A protein and the small-molecule ligand that binds it are described below.
Small molecule (SMILES): CC(=O)N[C@@H]1[C@@H](O)[C@H](O)[C@@H](CO)O[C@H]1O

Sequence of chain 1.C:
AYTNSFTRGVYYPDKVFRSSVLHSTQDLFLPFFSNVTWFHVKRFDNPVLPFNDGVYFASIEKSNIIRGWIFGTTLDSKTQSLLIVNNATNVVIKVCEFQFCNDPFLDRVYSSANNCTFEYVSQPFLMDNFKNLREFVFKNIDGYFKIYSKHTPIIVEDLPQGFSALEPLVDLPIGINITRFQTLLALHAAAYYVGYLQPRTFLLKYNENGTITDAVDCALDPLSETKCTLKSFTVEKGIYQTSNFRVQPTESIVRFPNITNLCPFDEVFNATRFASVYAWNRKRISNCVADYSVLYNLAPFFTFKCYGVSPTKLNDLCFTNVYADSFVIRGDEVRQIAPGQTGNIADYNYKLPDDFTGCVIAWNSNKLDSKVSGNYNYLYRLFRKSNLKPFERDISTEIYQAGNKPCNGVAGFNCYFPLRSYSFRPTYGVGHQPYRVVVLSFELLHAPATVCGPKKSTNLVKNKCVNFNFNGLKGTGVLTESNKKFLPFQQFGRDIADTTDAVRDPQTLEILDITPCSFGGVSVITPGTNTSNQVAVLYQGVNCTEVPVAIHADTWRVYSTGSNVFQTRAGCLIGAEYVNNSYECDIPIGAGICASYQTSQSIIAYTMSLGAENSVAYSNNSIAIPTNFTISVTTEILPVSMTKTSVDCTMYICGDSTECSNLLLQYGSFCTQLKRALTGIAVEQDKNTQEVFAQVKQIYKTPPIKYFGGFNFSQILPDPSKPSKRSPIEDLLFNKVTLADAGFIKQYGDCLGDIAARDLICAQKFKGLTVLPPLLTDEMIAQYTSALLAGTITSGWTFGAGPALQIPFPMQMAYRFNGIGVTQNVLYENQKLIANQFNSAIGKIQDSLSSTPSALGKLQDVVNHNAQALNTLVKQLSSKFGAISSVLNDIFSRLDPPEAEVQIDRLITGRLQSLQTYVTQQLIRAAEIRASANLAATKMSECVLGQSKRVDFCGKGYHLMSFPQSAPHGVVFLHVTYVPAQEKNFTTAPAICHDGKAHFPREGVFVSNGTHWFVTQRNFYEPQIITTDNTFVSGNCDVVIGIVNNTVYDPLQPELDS

Binding-site contacts:
Ligand atom C3 contacts residue ASN328 of chain 1.C at 3.8 Å.
Ligand atom C7 contacts residue ASN328 of chain 1.C at 3.0 Å.
Ligand atom O7 contacts residue GLN577 of chain 1.C at 4.0 Å.
Ligand atom C8 contacts residue GLN577 of chain 1.C at 3.5 Å.
Ligand atom C7 contacts residue GLN577 of chain 1.C at 3.8 Å.
Ligand atom O7 contacts residue ASN328 of chain 1.C at 3.0 Å (h-bond).
Ligand atom N2 contacts residue ASN328 of chain 1.C at 2.9 Å (h-bond).
Ligand atom O6 contacts residue GLN577 of chain 1.C at 3.6 Å.
Ligand atom C2 contacts residue ASN328 of chain 1.C at 2.5 Å.
Ligand atom C1 contacts residue ASN328 of chain 1.C at 1.4 Å.
Ligand atom C8 contacts residue ASN328 of chain 1.C at 4.1 Å.
Ligand atom C6 contacts residue ASN328 of chain 1.C at 4.4 Å.
Ligand atom O5 contacts residue ASN328 of chain 1.C at 2.4 Å (h-bond).
Ligand atom C6 contacts residue GLN577 of chain 1.C at 3.4 Å.
Ligand atom O6 contacts residue ASN328 of chain 1.C at 4.3 Å.
Ligand atom C2 contacts residue GLN577 of chain 1.C at 4.4 Å.
Ligand atom C5 contacts residue ASN328 of chain 1.C at 3.7 Å.
Ligand atom C1 contacts residue GLN577 of chain 1.C at 4.4 Å.
Ligand atom C5 contacts residue GLN577 of chain 1.C at 4.5 Å.
Ligand atom C4 contacts residue ASN328 of chain 1.C at 4.3 Å.
Ligand atom O6 contacts residue ILE329 of chain 1.C at 3.7 Å.
Ligand atom O5 contacts residue GLN577 of chain 1.C at 4.1 Å.